Sequence of chain 1.A:
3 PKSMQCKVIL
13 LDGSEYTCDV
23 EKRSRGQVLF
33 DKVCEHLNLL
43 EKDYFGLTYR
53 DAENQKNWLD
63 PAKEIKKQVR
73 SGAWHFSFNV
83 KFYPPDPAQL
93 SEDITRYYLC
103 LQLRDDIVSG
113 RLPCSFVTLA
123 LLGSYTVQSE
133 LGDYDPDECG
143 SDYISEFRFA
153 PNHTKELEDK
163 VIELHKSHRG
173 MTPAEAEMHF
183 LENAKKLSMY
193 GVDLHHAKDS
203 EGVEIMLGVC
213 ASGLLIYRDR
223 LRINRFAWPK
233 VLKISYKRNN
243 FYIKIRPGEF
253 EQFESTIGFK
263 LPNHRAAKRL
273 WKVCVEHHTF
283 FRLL

This small molecule binds to this protein.
Small molecule (SMILES): CN(C)C(=O)c1ccc(F)cc1Br

Binding-site contacts:
Ligand atom C3 contacts residue HIS280 of chain 1.A at 4.2 Å.
Ligand atom BR contacts residue HIS280 of chain 1.A at 3.9 Å.
Ligand atom C7 contacts residue ILE236 of chain 1.A at 4.0 Å (hydrophobic).
Ligand atom C7 contacts residue TRP230 of chain 1.A at 3.8 Å (hydrophobic).
Ligand atom C4 contacts residue HIS280 of chain 1.A at 4.3 Å.
Ligand atom O contacts residue LYS235 of chain 1.A at 3.6 Å.
Ligand atom C5 contacts residue LYS235 of chain 1.A at 4.1 Å.
Ligand atom C contacts residue VAL277 of chain 1.A at 4.4 Å (hydrophobic).
Ligand atom C7 contacts residue HIS280 of chain 1.A at 3.2 Å.
Ligand atom BR contacts residue ILE236 of chain 1.A at 3.1 Å.
Ligand atom C5 contacts residue LEU234 of chain 1.A at 3.1 Å (hydrophobic).
Ligand atom F contacts residue VAL233 of chain 1.A at 2.8 Å.
Ligand atom F contacts residue HIS280 of chain 1.A at 2.9 Å.
Ligand atom C8 contacts residue ILE236 of chain 1.A at 3.3 Å (hydrophobic).
Ligand atom C4 contacts residue VAL233 of chain 1.A at 4.5 Å (hydrophobic).
Ligand atom C2 contacts residue LYS235 of chain 1.A at 4.3 Å.
Ligand atom C3 contacts residue ILE236 of chain 1.A at 3.7 Å (hydrophobic).
Ligand atom O contacts residue ILE236 of chain 1.A at 3.0 Å (h-bond).
Ligand atom N contacts residue VAL277 of chain 1.A at 4.4 Å.
Ligand atom C6 contacts residue VAL233 of chain 1.A at 3.3 Å (hydrophobic).
Ligand atom C5 contacts residue HIS280 of chain 1.A at 3.7 Å.
Ligand atom C1 contacts residue HIS280 of chain 1.A at 4.0 Å.
Ligand atom C3 contacts residue LYS235 of chain 1.A at 4.1 Å.
Ligand atom C4 contacts residue LEU234 of chain 1.A at 3.1 Å (hydrophobic).
Ligand atom C3 contacts residue LEU234 of chain 1.A at 4.3 Å (hydrophobic).
Ligand atom C6 contacts residue LEU234 of chain 1.A at 4.4 Å (hydrophobic).
Ligand atom C8 contacts residue VAL233 of chain 1.A at 4.5 Å (hydrophobic).
Ligand atom C7 contacts residue VAL233 of chain 1.A at 3.8 Å (hydrophobic).
Ligand atom BR contacts residue VAL277 of chain 1.A at 3.7 Å.
Ligand atom C1 contacts residue VAL277 of chain 1.A at 4.2 Å (hydrophobic).
Ligand atom C6 contacts residue HIS280 of chain 1.A at 3.3 Å.
Ligand atom C6 contacts residue TRP230 of chain 1.A at 4.3 Å (hydrophobic).
Ligand atom C2 contacts residue ILE236 of chain 1.A at 3.8 Å (hydrophobic).
Ligand atom C8 contacts residue HIS280 of chain 1.A at 3.6 Å.
Ligand atom C5 contacts residue VAL233 of chain 1.A at 3.2 Å (hydrophobic).
Ligand atom C4 contacts residue LYS235 of chain 1.A at 3.8 Å.
Ligand atom BR contacts residue CYS276 of chain 1.A at 4.1 Å.
Ligand atom F contacts residue TRP230 of chain 1.A at 3.4 Å.